This protein binds this small molecule.
Small molecule (SMILES): Cc1ccc(-c2ccc3nc(N)nc(N)c3c2)cc1

Binding-site contacts:
Ligand atom N4 contacts residue TYR174 of chain 1.C at 3.6 Å.
Ligand atom C12 contacts residue NAP1 of chain 1.I at 3.7 Å.
Ligand atom N14 contacts residue NAP1 of chain 1.I at 3.2 Å (h-bond).
Ligand atom N7 contacts residue NAP1 of chain 1.I at 3.5 Å.
Ligand atom C9 contacts residue ARG14 of chain 1.C at 3.7 Å.
Ligand atom N7 contacts residue PHE97 of chain 1.C at 3.6 Å.
Ligand atom C3 contacts residue TYR174 of chain 1.C at 3.7 Å (hydrophobic).
Ligand atom C3 contacts residue NAP1 of chain 1.I at 3.7 Å.
Ligand atom C23 contacts residue LEU208 of chain 1.C at 3.8 Å (hydrophobic).
Ligand atom C8 contacts residue NAP1 of chain 1.I at 3.5 Å.
Ligand atom C25 contacts residue PRO210 of chain 1.C at 3.8 Å (hydrophobic).
Ligand atom C13 contacts residue NAP1 of chain 1.I at 3.5 Å.
Ligand atom CAC contacts residue VAL206 of chain 1.C at 3.8 Å (hydrophobic).
Ligand atom C1 contacts residue PHE97 of chain 1.C at 3.6 Å (hydrophobic).
Ligand atom CAC contacts residue TRP221 of chain 1.C at 3.3 Å (hydrophobic).
Ligand atom C2 contacts residue NAP1 of chain 1.I at 3.8 Å.
Ligand atom N4 contacts residue NAP1 of chain 1.I at 2.8 Å (h-bond).
Ligand atom C13 contacts residue PHE97 of chain 1.C at 3.8 Å (hydrophobic).
Ligand atom C2 contacts residue PHE97 of chain 1.C at 3.6 Å (hydrophobic).
Ligand atom N14 contacts residue SER95 of chain 1.C at 2.9 Å (h-bond).
Ligand atom N14 contacts residue PHE97 of chain 1.C at 3.5 Å.
Ligand atom N7 contacts residue TYR174 of chain 1.C at 2.8 Å (h-bond).
Ligand atom C3 contacts residue PHE97 of chain 1.C at 3.4 Å (hydrophobic).
Ligand atom N4 contacts residue PHE97 of chain 1.C at 3.5 Å.
Ligand atom C5 contacts residue NAP1 of chain 1.I at 3.4 Å.
Ligand atom N7 contacts residue ASP161 of chain 1.C at 3.7 Å.
Ligand atom N6 contacts residue PHE97 of chain 1.C at 3.6 Å.
Ligand atom C8 contacts residue ARG14 of chain 1.C at 3.4 Å.
Ligand atom C9 contacts residue NAP1 of chain 1.I at 3.8 Å.
Ligand atom CAP contacts residue NAP1 of chain 1.I at 3.7 Å.
Ligand atom C22 contacts residue VAL206 of chain 1.C at 3.7 Å (hydrophobic).
Ligand atom CAC contacts residue LEU209 of chain 1.C at 3.6 Å (hydrophobic).
Ligand atom C22 contacts residue LEU209 of chain 1.C at 3.7 Å (hydrophobic).
Ligand atom C5 contacts residue PHE97 of chain 1.C at 3.2 Å (hydrophobic).
Ligand atom N6 contacts residue NAP1 of chain 1.I at 2.9 Å (h-bond).
Ligand atom CAP contacts residue PRO210 of chain 1.C at 3.8 Å (hydrophobic).
Ligand atom C9 contacts residue LEU208 of chain 1.C at 3.7 Å (hydrophobic).
Ligand atom C23 contacts residue NAP1 of chain 1.I at 3.0 Å.
Ligand atom C27 contacts residue LEU209 of chain 1.C at 3.9 Å (hydrophobic).
Ligand atom C1 contacts residue NAP1 of chain 1.I at 3.5 Å.

Sequence of chain 1.C:
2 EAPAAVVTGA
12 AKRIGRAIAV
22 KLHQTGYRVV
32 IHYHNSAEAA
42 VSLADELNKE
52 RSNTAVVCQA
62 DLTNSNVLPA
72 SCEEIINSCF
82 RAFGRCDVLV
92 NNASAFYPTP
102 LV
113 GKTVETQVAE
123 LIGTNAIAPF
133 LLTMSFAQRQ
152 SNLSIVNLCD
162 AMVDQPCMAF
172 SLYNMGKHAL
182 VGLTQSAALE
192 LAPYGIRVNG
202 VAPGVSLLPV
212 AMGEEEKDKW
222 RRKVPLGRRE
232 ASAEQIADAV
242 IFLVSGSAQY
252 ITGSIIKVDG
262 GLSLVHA